Sequence of chain 1.A:
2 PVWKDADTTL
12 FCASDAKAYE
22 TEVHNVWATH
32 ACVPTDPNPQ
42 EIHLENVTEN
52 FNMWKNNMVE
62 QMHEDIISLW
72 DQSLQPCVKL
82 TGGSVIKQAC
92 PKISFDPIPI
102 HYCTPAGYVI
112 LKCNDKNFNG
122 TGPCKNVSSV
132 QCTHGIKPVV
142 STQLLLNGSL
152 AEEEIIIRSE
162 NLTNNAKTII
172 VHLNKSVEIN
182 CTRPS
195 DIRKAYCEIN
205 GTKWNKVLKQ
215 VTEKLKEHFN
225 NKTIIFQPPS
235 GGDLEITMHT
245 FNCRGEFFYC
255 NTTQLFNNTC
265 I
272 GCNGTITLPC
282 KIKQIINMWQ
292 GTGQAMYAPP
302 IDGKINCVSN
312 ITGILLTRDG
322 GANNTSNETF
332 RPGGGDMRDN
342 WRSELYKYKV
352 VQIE

A protein and the small-molecule ligand that binds it are described below.
Small molecule (SMILES): CC(=O)N[C@@H]1[C@@H](O)[C@H](O)[C@@H](CO)O[C@H]1O

Binding-site contacts:
Ligand atom O5 contacts residue THR164 of chain 1.A at 4.0 Å.
Ligand atom C1 contacts residue THR164 of chain 1.A at 4.0 Å.
Ligand atom C5 contacts residue ASN162 of chain 1.A at 3.7 Å.
Ligand atom C6 contacts residue THR164 of chain 1.A at 4.1 Å.
Ligand atom O5 contacts residue ASN165 of chain 1.A at 3.3 Å.
Ligand atom C1 contacts residue ASN165 of chain 1.A at 4.0 Å.
Ligand atom C7 contacts residue ASN162 of chain 1.A at 3.4 Å.
Ligand atom O6 contacts residue ASN165 of chain 1.A at 3.5 Å.
Ligand atom C6 contacts residue ASN165 of chain 1.A at 4.0 Å.
Ligand atom O7 contacts residue ASN162 of chain 1.A at 3.5 Å (h-bond).
Ligand atom C3 contacts residue ASN162 of chain 1.A at 3.8 Å.
Ligand atom C4 contacts residue ASN162 of chain 1.A at 4.2 Å.
Ligand atom C5 contacts residue ASN165 of chain 1.A at 4.3 Å.
Ligand atom N2 contacts residue ASN162 of chain 1.A at 2.9 Å (h-bond).
Ligand atom C2 contacts residue ASN162 of chain 1.A at 2.5 Å.
Ligand atom O5 contacts residue ASN162 of chain 1.A at 2.4 Å (h-bond).
Ligand atom C1 contacts residue ASN162 of chain 1.A at 1.4 Å.
Ligand atom C5 contacts residue THR164 of chain 1.A at 3.9 Å.